The protein below binds the small molecule below.
Small molecule (SMILES): C=C/C(C)=C/C=C/C(C)=C/C=C1/C(C)=CCCC1(C)C

Binding-site contacts:
Ligand atom C4 contacts residue LEU139 of chain 1.A at 3.4 Å (hydrophobic).
Ligand atom C18 contacts residue ILE111 of chain 1.A at 3.9 Å (hydrophobic).
Ligand atom C5 contacts residue ILE303 of chain 1.A at 4.4 Å (hydrophobic).
Ligand atom C3 contacts residue TYR135 of chain 1.A at 4.4 Å (hydrophobic).
Ligand atom C13 contacts residue LYS162 of chain 1.A at 4.0 Å.
Ligand atom C12 contacts residue HIS197 of chain 1.A at 3.4 Å.
Ligand atom C11 contacts residue HIS197 of chain 1.A at 4.3 Å.
Ligand atom C20 contacts residue TYR105 of chain 1.A at 4.3 Å (hydrophobic).
Ligand atom C10 contacts residue LEU201 of chain 1.A at 4.1 Å (hydrophobic).
Ligand atom C15 contacts residue PHE310 of chain 1.A at 4.1 Å (hydrophobic).
Ligand atom C11 contacts residue LEU201 of chain 1.A at 3.7 Å (hydrophobic).
Ligand atom C20 contacts residue PHE310 of chain 1.A at 3.5 Å (hydrophobic).
Ligand atom C15 contacts residue HIS164 of chain 1.A at 3.2 Å.
Ligand atom C17 contacts residue LEU201 of chain 1.A at 3.6 Å (hydrophobic).
Ligand atom C14 contacts residue LYS162 of chain 1.A at 4.1 Å.
Ligand atom C12 contacts residue LEU201 of chain 1.A at 3.9 Å (hydrophobic).
Ligand atom C13 contacts residue PHE310 of chain 1.A at 3.7 Å (hydrophobic).
Ligand atom C5 contacts residue LEU139 of chain 1.A at 4.4 Å (hydrophobic).
Ligand atom C16 contacts residue LEU138 of chain 1.A at 3.6 Å (hydrophobic).
Ligand atom C13 contacts residue TYR105 of chain 1.A at 4.1 Å (hydrophobic).
Ligand atom C20 contacts residue MET295 of chain 1.A at 4.3 Å (hydrophobic).
Ligand atom C3 contacts residue LEU139 of chain 1.A at 3.8 Å (hydrophobic).
Ligand atom C14 contacts residue TYR105 of chain 1.A at 4.0 Å (hydrophobic).
Ligand atom C2 contacts residue PHE31 of chain 1.A at 4.4 Å (hydrophobic).
Ligand atom C8 contacts residue LEU201 of chain 1.A at 4.1 Å (hydrophobic).
Ligand atom C16 contacts residue SER142 of chain 1.A at 4.1 Å.
Ligand atom C19 contacts residue TYR298 of chain 1.A at 4.1 Å (hydrophobic).
Ligand atom C15 contacts residue LYS162 of chain 1.A at 3.6 Å.
Ligand atom C3 contacts residue TYR120 of chain 1.A at 4.0 Å (hydrophobic).
Ligand atom C20 contacts residue LYS162 of chain 1.A at 3.3 Å.
Ligand atom C18 contacts residue PHE31 of chain 1.A at 3.5 Å (hydrophobic).
Ligand atom C12 contacts residue TYR105 of chain 1.A at 4.4 Å (hydrophobic).
Ligand atom C14 contacts residue HIS197 of chain 1.A at 3.2 Å.
Ligand atom C14 contacts residue HIS164 of chain 1.A at 4.4 Å.
Ligand atom C14 contacts residue PHE310 of chain 1.A at 3.9 Å (hydrophobic).
Ligand atom C13 contacts residue HIS197 of chain 1.A at 3.5 Å.
Ligand atom C2 contacts residue TYR120 of chain 1.A at 4.0 Å (hydrophobic).
Ligand atom C15 contacts residue HIS197 of chain 1.A at 4.2 Å.
Ligand atom C16 contacts residue ILE303 of chain 1.A at 4.5 Å (hydrophobic).
Ligand atom C15 contacts residue TYR105 of chain 1.A at 4.0 Å (hydrophobic).

Sequence of chain 1.A:
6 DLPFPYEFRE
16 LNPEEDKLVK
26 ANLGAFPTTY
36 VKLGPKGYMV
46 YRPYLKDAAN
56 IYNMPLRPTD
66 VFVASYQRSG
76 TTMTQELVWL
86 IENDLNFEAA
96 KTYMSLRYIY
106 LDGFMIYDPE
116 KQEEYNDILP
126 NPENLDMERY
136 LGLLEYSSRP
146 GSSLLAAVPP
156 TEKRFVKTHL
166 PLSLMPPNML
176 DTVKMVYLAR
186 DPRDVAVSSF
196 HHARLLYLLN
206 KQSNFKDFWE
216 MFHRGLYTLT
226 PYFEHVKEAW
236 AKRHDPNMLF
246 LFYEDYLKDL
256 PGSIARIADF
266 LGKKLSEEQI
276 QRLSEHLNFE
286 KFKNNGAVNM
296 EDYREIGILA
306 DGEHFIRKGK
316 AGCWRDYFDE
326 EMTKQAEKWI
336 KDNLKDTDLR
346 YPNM